Binding-site contacts:
Ligand atom C4 contacts residue ARG17 of chain 1.D at 3.7 Å.
Ligand atom C4 contacts residue ASN14 of chain 1.D at 3.5 Å.
Ligand atom N3 contacts residue LEU18 of chain 1.D at 4.4 Å.
Ligand atom C6 contacts residue ASN14 of chain 1.D at 3.5 Å.
Ligand atom N1 contacts residue ARG17 of chain 1.D at 3.4 Å.
Ligand atom C10 contacts residue ARG17 of chain 1.D at 4.0 Å.
Ligand atom C6 contacts residue LEU18 of chain 1.D at 3.2 Å (hydrophobic).
Ligand atom C5 contacts residue ARG17 of chain 1.D at 4.2 Å.
Ligand atom C8 contacts residue ARG17 of chain 1.D at 3.2 Å.
Ligand atom C2 contacts residue ASN14 of chain 1.D at 3.3 Å.
Ligand atom C5 contacts residue ASN14 of chain 1.D at 3.6 Å.
Ligand atom C8 contacts residue ASN14 of chain 1.D at 4.2 Å.
Ligand atom C11 contacts residue ARG17 of chain 1.D at 4.0 Å.
Ligand atom C3 contacts residue ASN14 of chain 1.D at 3.5 Å.
Ligand atom C12 contacts residue ARG17 of chain 1.D at 3.4 Å.
Ligand atom C7 contacts residue ASN14 of chain 1.D at 3.4 Å.
Ligand atom N4 contacts residue ARG17 of chain 1.D at 3.8 Å.
Ligand atom N contacts residue ASN14 of chain 1.D at 3.3 Å (h-bond).
Ligand atom N2 contacts residue ASN14 of chain 1.D at 3.4 Å.
Ligand atom N1 contacts residue ASN14 of chain 1.D at 3.6 Å (h-bond).
Ligand atom C7 contacts residue ARG17 of chain 1.D at 3.7 Å.
Ligand atom N3 contacts residue ASN14 of chain 1.D at 3.6 Å.
Ligand atom C1 contacts residue ASN14 of chain 1.D at 3.7 Å.
Ligand atom C3 contacts residue ARG17 of chain 1.D at 4.3 Å.
Ligand atom C9 contacts residue ARG17 of chain 1.D at 3.5 Å.
Ligand atom C7 contacts residue LEU18 of chain 1.D at 3.6 Å (hydrophobic).

Sequence of chain 1.D:
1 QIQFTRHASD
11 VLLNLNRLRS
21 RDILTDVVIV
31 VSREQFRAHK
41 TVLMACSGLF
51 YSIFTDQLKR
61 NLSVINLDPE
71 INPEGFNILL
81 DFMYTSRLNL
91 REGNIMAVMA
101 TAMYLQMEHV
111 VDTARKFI

A protein and the small-molecule ligand that binds it are described below.
Small molecule (SMILES): CCNc1cc(-c2cccnc2)nc2ccnn12